Binding-site contacts:
Ligand atom C11 contacts residue GLU166 of chain 2.A at 3.9 Å.
Ligand atom C10 contacts residue GLU166 of chain 2.A at 3.5 Å.
Ligand atom CL contacts residue ASP187 of chain 2.A at 3.4 Å.
Ligand atom O1 contacts residue MET165 of chain 2.A at 3.3 Å.
Ligand atom C2 contacts residue MET49 of chain 2.A at 3.4 Å (hydrophobic).
Ligand atom C13 contacts residue ASN142 of chain 2.A at 3.8 Å.
Ligand atom C7 contacts residue CYS145 of chain 2.A at 3.9 Å (hydrophobic).
Ligand atom O contacts residue MET49 of chain 2.A at 3.8 Å.
Ligand atom O contacts residue GLN189 of chain 2.A at 3.3 Å.
Ligand atom C12 contacts residue LEU141 of chain 2.A at 3.8 Å (hydrophobic).
Ligand atom N1 contacts residue PHE140 of chain 2.A at 3.5 Å.
Ligand atom C7 contacts residue HIS164 of chain 2.A at 4.0 Å.
Ligand atom C4 contacts residue HIS164 of chain 2.A at 3.5 Å.
Ligand atom C3 contacts residue MET165 of chain 2.A at 3.8 Å (hydrophobic).
Ligand atom C8 contacts residue LEU141 of chain 2.A at 4.0 Å (hydrophobic).
Ligand atom O1 contacts residue GLU166 of chain 2.A at 3.2 Å (salt-bridge).
Ligand atom CL contacts residue HIS41 of chain 2.A at 3.9 Å.
Ligand atom N1 contacts residue HIS163 of chain 2.A at 2.9 Å (h-bond).
Ligand atom C12 contacts residue ASN142 of chain 2.A at 3.9 Å.
Ligand atom C9 contacts residue MET165 of chain 2.A at 4.0 Å (hydrophobic).
Ligand atom C10 contacts residue PHE140 of chain 2.A at 3.1 Å (hydrophobic).
Ligand atom C contacts residue GLN189 of chain 2.A at 3.5 Å.
Ligand atom C10 contacts residue LEU141 of chain 2.A at 3.9 Å (hydrophobic).
Ligand atom N contacts residue CYS145 of chain 2.A at 3.5 Å (h-bond).
Ligand atom C11 contacts residue ASN142 of chain 2.A at 4.0 Å.
Ligand atom CL contacts residue MET165 of chain 2.A at 3.9 Å.
Ligand atom N1 contacts residue GLU166 of chain 2.A at 3.6 Å.
Ligand atom C9 contacts residue SER144 of chain 2.A at 4.0 Å.
Ligand atom C4 contacts residue MET165 of chain 2.A at 3.8 Å (hydrophobic).
Ligand atom N1 contacts residue SER144 of chain 2.A at 3.8 Å.
Ligand atom CL contacts residue ARG188 of chain 2.A at 3.9 Å.
Ligand atom O1 contacts residue HIS164 of chain 2.A at 4.0 Å.
Ligand atom C4 contacts residue HIS41 of chain 2.A at 3.9 Å.
Ligand atom CL contacts residue MET49 of chain 2.A at 3.7 Å.
Ligand atom C3 contacts residue MET49 of chain 2.A at 3.7 Å (hydrophobic).
Ligand atom C9 contacts residue HIS163 of chain 2.A at 3.3 Å.
Ligand atom C11 contacts residue LEU141 of chain 2.A at 3.6 Å (hydrophobic).
Ligand atom C9 contacts residue GLU166 of chain 2.A at 3.7 Å.
Ligand atom C6 contacts residue CYS145 of chain 2.A at 3.9 Å (hydrophobic).
Ligand atom C11 contacts residue PHE140 of chain 2.A at 3.6 Å (hydrophobic).

This small molecule binds to this protein.
Small molecule (SMILES): COc1cc(Cl)cc(CC(=O)Nc2cnccc2C)c1

Sequence of chain 2.A:
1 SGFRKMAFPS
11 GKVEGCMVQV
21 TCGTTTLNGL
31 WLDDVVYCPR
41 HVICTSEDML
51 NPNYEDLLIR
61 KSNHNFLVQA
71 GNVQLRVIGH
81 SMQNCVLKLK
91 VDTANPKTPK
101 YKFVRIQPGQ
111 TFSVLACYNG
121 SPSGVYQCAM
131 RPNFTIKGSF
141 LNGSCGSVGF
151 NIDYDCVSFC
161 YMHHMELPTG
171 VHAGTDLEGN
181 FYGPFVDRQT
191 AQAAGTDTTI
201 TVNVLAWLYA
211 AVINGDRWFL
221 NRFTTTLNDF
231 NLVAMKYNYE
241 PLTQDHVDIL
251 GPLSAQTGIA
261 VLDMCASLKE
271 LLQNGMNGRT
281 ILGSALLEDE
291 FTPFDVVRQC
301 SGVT

Sequence of chain 1.A:
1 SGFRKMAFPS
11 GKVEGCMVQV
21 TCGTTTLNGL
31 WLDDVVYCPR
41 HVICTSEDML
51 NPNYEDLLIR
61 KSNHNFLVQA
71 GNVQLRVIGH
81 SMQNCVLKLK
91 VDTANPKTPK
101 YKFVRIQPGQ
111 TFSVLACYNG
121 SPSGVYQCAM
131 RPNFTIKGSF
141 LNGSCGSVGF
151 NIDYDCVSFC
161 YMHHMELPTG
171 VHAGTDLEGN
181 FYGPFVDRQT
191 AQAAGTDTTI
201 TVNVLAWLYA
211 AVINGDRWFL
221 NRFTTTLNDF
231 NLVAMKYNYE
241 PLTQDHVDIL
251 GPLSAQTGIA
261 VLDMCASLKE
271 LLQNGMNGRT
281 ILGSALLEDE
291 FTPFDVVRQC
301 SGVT